The protein below binds the small molecule below.
Small molecule (SMILES): C#CCCCn1c(Cc2cc(OC)ccc2OC)nc2c(N)nc(F)nc21

Sequence of chain 1.A:
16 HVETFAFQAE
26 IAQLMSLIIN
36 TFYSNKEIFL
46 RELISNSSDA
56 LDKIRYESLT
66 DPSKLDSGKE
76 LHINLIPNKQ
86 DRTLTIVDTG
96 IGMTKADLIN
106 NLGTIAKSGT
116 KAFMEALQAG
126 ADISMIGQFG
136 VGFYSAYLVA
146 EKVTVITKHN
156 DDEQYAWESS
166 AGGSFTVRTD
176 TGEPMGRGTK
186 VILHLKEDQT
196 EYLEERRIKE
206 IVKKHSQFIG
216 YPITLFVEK

Binding-site contacts:
Ligand atom C19 contacts residue LEU107 of chain 1.A at 3.8 Å (hydrophobic).
Ligand atom F1 contacts residue ILE96 of chain 1.A at 3.4 Å.
Ligand atom C4 contacts residue PHE138 of chain 1.A at 3.5 Å (hydrophobic).
Ligand atom C7 contacts residue GLY135 of chain 1.A at 3.5 Å.
Ligand atom C14 contacts residue ALA55 of chain 1.A at 3.5 Å (hydrophobic).
Ligand atom C5 contacts residue PHE138 of chain 1.A at 3.8 Å (hydrophobic).
Ligand atom C12 contacts residue MET98 of chain 1.A at 3.7 Å (hydrophobic).
Ligand atom N1 contacts residue ASN51 of chain 1.A at 3.5 Å.
Ligand atom C17 contacts residue ILE110 of chain 1.A at 3.8 Å (hydrophobic).
Ligand atom C19 contacts residue ILE110 of chain 1.A at 3.7 Å (hydrophobic).
Ligand atom C1 contacts residue PHE138 of chain 1.A at 3.6 Å (hydrophobic).
Ligand atom C15 contacts residue LEU107 of chain 1.A at 3.4 Å (hydrophobic).
Ligand atom C3 contacts residue TYR139 of chain 1.A at 3.8 Å (hydrophobic).
Ligand atom N2 contacts residue MET98 of chain 1.A at 3.7 Å.
Ligand atom C8 contacts residue VAL150 of chain 1.A at 3.6 Å (hydrophobic).
Ligand atom C15 contacts residue MET98 of chain 1.A at 3.7 Å (hydrophobic).
Ligand atom O5 contacts residue VAL150 of chain 1.A at 3.8 Å.
Ligand atom C9 contacts residue ASN51 of chain 1.A at 3.6 Å.
Ligand atom C18 contacts residue LEU107 of chain 1.A at 3.6 Å (hydrophobic).
Ligand atom C4 contacts residue LEU107 of chain 1.A at 3.5 Å (hydrophobic).
Ligand atom C2 contacts residue LEU107 of chain 1.A at 3.8 Å (hydrophobic).
Ligand atom C6 contacts residue PHE138 of chain 1.A at 3.7 Å (hydrophobic).
Ligand atom N3 contacts residue THR184 of chain 1.A at 3.4 Å (h-bond).
Ligand atom C18 contacts residue ILE110 of chain 1.A at 3.5 Å (hydrophobic).
Ligand atom F1 contacts residue GLY97 of chain 1.A at 3.2 Å.
Ligand atom C3 contacts residue LEU107 of chain 1.A at 3.9 Å (hydrophobic).
Ligand atom O2 contacts residue PHE138 of chain 1.A at 3.6 Å.
Ligand atom F1 contacts residue ALA55 of chain 1.A at 3.5 Å.
Ligand atom N5 contacts residue THR184 of chain 1.A at 3.8 Å.
Ligand atom C14 contacts residue THR184 of chain 1.A at 3.9 Å.
Ligand atom C19 contacts residue ASP102 of chain 1.A at 3.5 Å.
Ligand atom C5 contacts residue LEU107 of chain 1.A at 3.8 Å (hydrophobic).
Ligand atom N3 contacts residue ALA55 of chain 1.A at 3.3 Å.
Ligand atom C2 contacts residue PHE138 of chain 1.A at 3.4 Å (hydrophobic).
Ligand atom O5 contacts residue PHE138 of chain 1.A at 3.9 Å.
Ligand atom N4 contacts residue MET98 of chain 1.A at 3.5 Å.
Ligand atom C8 contacts residue TRP162 of chain 1.A at 3.2 Å (hydrophobic).
Ligand atom O5 contacts residue MET98 of chain 1.A at 3.8 Å.
Ligand atom N5 contacts residue ASP93 of chain 1.A at 2.9 Å (salt-bridge).
Ligand atom C3 contacts residue PHE138 of chain 1.A at 3.6 Å (hydrophobic).